Binding-site contacts:
Ligand atom C16 contacts residue CYS152 of chain 1.B at 2.8 Å (hydrophobic).
Ligand atom O01 contacts residue GLU173 of chain 1.B at 2.9 Å (salt-bridge).
Ligand atom C07 contacts residue CYS152 of chain 1.B at 2.8 Å (hydrophobic).
Ligand atom C18 contacts residue GLY150 of chain 1.B at 3.7 Å.
Ligand atom N06 contacts residue HIS171 of chain 1.B at 2.9 Å (h-bond).
Ligand atom C15 contacts residue HIS48 of chain 1.B at 3.7 Å.
Ligand atom C28 contacts residue GLN196 of chain 1.B at 3.8 Å.
Ligand atom C23 contacts residue ASN149 of chain 1.B at 3.6 Å.
Ligand atom C18 contacts residue THR33 of chain 1.B at 3.6 Å.
Ligand atom O25 contacts residue GLY150 of chain 1.B at 2.9 Å (h-bond).
Ligand atom C31 contacts residue ASP194 of chain 1.B at 3.8 Å.
Ligand atom C04 contacts residue GLN196 of chain 1.B at 3.8 Å.
Ligand atom O14 contacts residue GLU173 of chain 1.B at 3.4 Å.
Ligand atom C02 contacts residue GLN196 of chain 1.B at 3.7 Å.
Ligand atom N11 contacts residue PHE147 of chain 1.B at 3.3 Å (h-bond).
Ligand atom C12 contacts residue ASN149 of chain 1.B at 3.4 Å.
Ligand atom O14 contacts residue HIS170 of chain 1.B at 2.7 Å (h-bond).
Ligand atom O26 contacts residue CYS152 of chain 1.B at 2.6 Å (h-bond).
Ligand atom C08 contacts residue CYS152 of chain 1.B at 3.2 Å (hydrophobic).
Ligand atom O01 contacts residue MET172 of chain 1.B at 3.4 Å.
Ligand atom N03 contacts residue GLN196 of chain 1.B at 2.8 Å (h-bond).
Ligand atom O26 contacts residue HIS48 of chain 1.B at 2.7 Å (h-bond).
Ligand atom O25 contacts residue CYS152 of chain 1.B at 3.0 Å (h-bond).
Ligand atom N06 contacts residue CYS152 of chain 1.B at 3.2 Å (h-bond).
Ligand atom O14 contacts residue HIS179 of chain 1.B at 3.7 Å.
Ligand atom C20 contacts residue GLY150 of chain 1.B at 3.7 Å.
Ligand atom O32 contacts residue GLN196 of chain 1.B at 3.1 Å (h-bond).
Ligand atom O32 contacts residue GLU173 of chain 1.B at 3.6 Å.
Ligand atom C33 contacts residue GLU173 of chain 1.B at 3.3 Å.
Ligand atom C13 contacts residue ASN149 of chain 1.B at 3.2 Å.
Ligand atom O14 contacts residue PHE147 of chain 1.B at 3.6 Å.
Ligand atom N11 contacts residue GLU173 of chain 1.B at 3.3 Å (salt-bridge).
Ligand atom O25 contacts residue SER151 of chain 1.B at 3.2 Å (h-bond).
Ligand atom C10 contacts residue GLU173 of chain 1.B at 3.5 Å.
Ligand atom C19 contacts residue GLY150 of chain 1.B at 3.5 Å.
Ligand atom C04 contacts residue HIS171 of chain 1.B at 3.6 Å.
Ligand atom C10 contacts residue HIS170 of chain 1.B at 3.8 Å.
Ligand atom C15 contacts residue CYS152 of chain 1.B at 1.8 Å (hydrophobic).
Ligand atom C05 contacts residue HIS171 of chain 1.B at 3.7 Å.
Ligand atom C22 contacts residue ASN149 of chain 1.B at 3.8 Å.

Sequence of chain 1.B:
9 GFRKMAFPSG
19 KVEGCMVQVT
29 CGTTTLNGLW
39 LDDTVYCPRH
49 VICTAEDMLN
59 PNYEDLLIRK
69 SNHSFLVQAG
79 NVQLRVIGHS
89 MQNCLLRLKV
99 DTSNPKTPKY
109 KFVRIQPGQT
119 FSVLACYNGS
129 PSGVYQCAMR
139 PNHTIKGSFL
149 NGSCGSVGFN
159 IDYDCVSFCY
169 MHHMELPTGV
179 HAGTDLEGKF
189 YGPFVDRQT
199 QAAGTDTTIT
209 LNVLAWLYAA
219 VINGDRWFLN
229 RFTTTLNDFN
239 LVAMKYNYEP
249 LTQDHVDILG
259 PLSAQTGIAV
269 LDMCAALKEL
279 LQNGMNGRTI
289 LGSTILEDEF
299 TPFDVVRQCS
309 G

A small-molecule ligand and the protein it binds are described below.
Small molecule (SMILES): CC(C)C[C@H](NC(=O)OCc1ccccc1)C(=O)N[C@@H](C[C@@H]1CCNC1=O)[C@@H](O)C(=O)NCc1ccccc1